Sequence of chain 33.B:
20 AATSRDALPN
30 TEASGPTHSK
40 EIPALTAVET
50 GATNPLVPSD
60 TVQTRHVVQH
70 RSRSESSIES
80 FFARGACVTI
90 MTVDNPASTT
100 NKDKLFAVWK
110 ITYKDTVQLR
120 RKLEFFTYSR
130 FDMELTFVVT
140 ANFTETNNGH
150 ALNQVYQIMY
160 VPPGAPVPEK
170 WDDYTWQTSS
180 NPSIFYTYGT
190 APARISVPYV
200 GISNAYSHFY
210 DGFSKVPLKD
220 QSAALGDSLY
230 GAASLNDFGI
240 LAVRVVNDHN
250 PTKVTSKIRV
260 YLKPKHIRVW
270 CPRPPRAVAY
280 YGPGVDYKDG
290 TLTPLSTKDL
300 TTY

Binding-site contacts:
Ligand atom C2 contacts residue TYR159 of chain 33.B at 3.5 Å (hydrophobic).
Ligand atom C8 contacts residue VAL196 of chain 33.B at 3.6 Å (hydrophobic).
Ligand atom C21 contacts residue TYR112 of chain 33.B at 3.3 Å (hydrophobic).
Ligand atom C13 contacts residue VAL199 of chain 33.B at 3.7 Å (hydrophobic).
Ligand atom O23 contacts residue PHE237 of chain 33.B at 3.8 Å.
Ligand atom N6 contacts residue VAL196 of chain 33.B at 3.9 Å.
Ligand atom C10 contacts residue ILE110 of chain 33.B at 3.5 Å (hydrophobic).
Ligand atom C17 contacts residue TYR112 of chain 33.B at 3.8 Å (hydrophobic).
Ligand atom C1 contacts residue PRO181 of chain 33.B at 3.7 Å (hydrophobic).
Ligand atom C25 contacts residue ASP236 of chain 33.B at 3.5 Å.
Ligand atom C4 contacts residue TYR159 of chain 33.B at 3.5 Å (hydrophobic).
Ligand atom C12 contacts residue PHE237 of chain 33.B at 3.5 Å (hydrophobic).
Ligand atom C17 contacts residue PHE237 of chain 33.B at 3.7 Å (hydrophobic).
Ligand atom C18 contacts residue TYR112 of chain 33.B at 3.7 Å (hydrophobic).
Ligand atom C10 contacts residue MET132 of chain 33.B at 3.3 Å (hydrophobic).
Ligand atom C7 contacts residue TYR159 of chain 33.B at 3.7 Å (hydrophobic).
Ligand atom C11 contacts residue ILE110 of chain 33.B at 3.6 Å (hydrophobic).
Ligand atom N4 contacts residue LEU240 of chain 33.B at 3.6 Å.
Ligand atom C3 contacts residue ALA24 of chain 33.D at 3.5 Å (hydrophobic).
Ligand atom C2 contacts residue ILE194 of chain 33.B at 3.5 Å (hydrophobic).
Ligand atom O22 contacts residue TYR205 of chain 33.B at 3.8 Å.
Ligand atom O14 contacts residue MET132 of chain 33.B at 3.4 Å.
Ligand atom O22 contacts residue TYR112 of chain 33.B at 3.5 Å.
Ligand atom C13 contacts residue MET132 of chain 33.B at 3.8 Å (hydrophobic).
Ligand atom C18 contacts residue PHE237 of chain 33.B at 3.6 Å (hydrophobic).
Ligand atom C5 contacts residue VAL196 of chain 33.B at 3.8 Å (hydrophobic).
Ligand atom C25 contacts residue SER206 of chain 33.B at 3.8 Å.
Ligand atom C4 contacts residue VAL196 of chain 33.B at 3.9 Å (hydrophobic).
Ligand atom N4 contacts residue LEU134 of chain 33.B at 3.7 Å.
Ligand atom N3 contacts residue ILE194 of chain 33.B at 3.6 Å.
Ligand atom C3 contacts residue TYR159 of chain 33.B at 3.6 Å (hydrophobic).
Ligand atom N3 contacts residue LEU240 of chain 33.B at 3.5 Å.
Ligand atom C21 contacts residue PHE237 of chain 33.B at 3.7 Å (hydrophobic).
Ligand atom O23 contacts residue TYR112 of chain 33.B at 3.5 Å.
Ligand atom C8 contacts residue VAL199 of chain 33.B at 3.7 Å (hydrophobic).
Ligand atom C20 contacts residue TYR205 of chain 33.B at 3.5 Å (hydrophobic).
Ligand atom N3 contacts residue TYR159 of chain 33.B at 3.9 Å.
Ligand atom C19 contacts residue TYR205 of chain 33.B at 3.7 Å (hydrophobic).
Ligand atom C11 contacts residue LEU134 of chain 33.B at 3.8 Å (hydrophobic).
Ligand atom C7 contacts residue VAL196 of chain 33.B at 3.6 Å (hydrophobic).

A protein and the small-molecule ligand that binds it are described below.
Small molecule (SMILES): CCOC(=O)c1ccc(OCCC2CCN(c3ccc(C)nn3)CC2)cc1

Sequence of chain 33.D:
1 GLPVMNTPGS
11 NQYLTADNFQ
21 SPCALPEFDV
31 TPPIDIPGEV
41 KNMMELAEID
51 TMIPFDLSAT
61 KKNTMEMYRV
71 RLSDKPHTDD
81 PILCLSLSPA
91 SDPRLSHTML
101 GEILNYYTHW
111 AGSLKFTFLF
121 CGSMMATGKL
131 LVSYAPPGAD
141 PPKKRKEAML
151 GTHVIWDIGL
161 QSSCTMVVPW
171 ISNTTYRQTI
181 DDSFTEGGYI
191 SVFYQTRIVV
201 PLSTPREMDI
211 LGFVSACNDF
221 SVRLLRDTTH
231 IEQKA